Binding-site contacts:
Ligand atom CAI contacts residue VAL174 of chain 1.G at 3.7 Å (hydrophobic).
Ligand atom CAO contacts residue ALA191 of chain 1.G at 3.2 Å (hydrophobic).
Ligand atom CAX contacts residue GLU220 of chain 1.G at 3.4 Å.
Ligand atom OAD contacts residue GLU88 of chain 1.H at 2.8 Å (salt-bridge).
Ligand atom OAM contacts residue ARG131 of chain 1.H at 3.2 Å (salt-bridge).
Ligand atom CBA contacts residue GLU220 of chain 1.G at 3.5 Å.
Ligand atom OBB contacts residue LEU189 of chain 1.G at 3.6 Å.
Ligand atom CAF contacts residue ILE177 of chain 1.G at 3.6 Å (hydrophobic).
Ligand atom CAL contacts residue ARG131 of chain 1.H at 3.6 Å.
Ligand atom CAY contacts residue TYR258 of chain 1.G at 3.2 Å (hydrophobic).
Ligand atom OAC contacts residue THR117 of chain 1.H at 3.2 Å (h-bond).
Ligand atom CAX contacts residue TYR258 of chain 1.G at 3.3 Å (hydrophobic).
Ligand atom OAD contacts residue ADP1 of chain 1.DA at 3.1 Å (h-bond).
Ligand atom OAC contacts residue GLY118 of chain 1.H at 3.2 Å (h-bond).
Ligand atom CAW contacts residue TYR258 of chain 1.G at 3.6 Å (hydrophobic).
Ligand atom OAM contacts residue SER120 of chain 1.H at 2.8 Å.
Ligand atom OAR contacts residue GLY134 of chain 1.H at 3.4 Å.
Ligand atom CAL contacts residue THR119 of chain 1.H at 3.6 Å.
Ligand atom OAA contacts residue ADP1 of chain 1.DA at 2.5 Å (h-bond).
Ligand atom OAZ contacts residue TYR258 of chain 1.G at 3.2 Å.
Ligand atom CAQ contacts residue THR190 of chain 1.G at 3.7 Å.
Ligand atom OAE contacts residue GLU88 of chain 1.H at 2.9 Å (salt-bridge).
Ligand atom CAP contacts residue THR190 of chain 1.G at 3.3 Å.
Ligand atom PAB contacts residue ADP1 of chain 1.DA at 3.3 Å.
Ligand atom OAK contacts residue ALA191 of chain 1.G at 3.5 Å (h-bond).
Ligand atom CAT contacts residue GLY134 of chain 1.H at 3.6 Å.
Ligand atom CAW contacts residue THR224 of chain 1.G at 3.5 Å.
Ligand atom OBB contacts residue THR190 of chain 1.G at 3.1 Å (h-bond).
Ligand atom OAM contacts residue THR119 of chain 1.H at 3.5 Å (h-bond).
Ligand atom NAS contacts residue THR190 of chain 1.G at 3.0 Å (h-bond).
Ligand atom PAB contacts residue GLU88 of chain 1.H at 3.5 Å.
Ligand atom CAY contacts residue GLU220 of chain 1.G at 3.6 Å.
Ligand atom NAN contacts residue ARG131 of chain 1.H at 3.3 Å (salt-bridge).
Ligand atom OAD contacts residue MG1 of chain 1.FA at 2.2 Å.
Ligand atom OAR contacts residue ARG131 of chain 1.H at 2.8 Å (salt-bridge).
Ligand atom NAN contacts residue THR119 of chain 1.H at 3.2 Å (h-bond).
Ligand atom OAK contacts residue GLY118 of chain 1.H at 3.2 Å.
Ligand atom OAA contacts residue GLY27 of chain 1.H at 3.3 Å (h-bond).
Ligand atom OAC contacts residue ADP1 of chain 1.DA at 3.5 Å (h-bond).
Ligand atom PAB contacts residue MG1 of chain 1.FA at 3.6 Å.

Sequence of chain 1.G:
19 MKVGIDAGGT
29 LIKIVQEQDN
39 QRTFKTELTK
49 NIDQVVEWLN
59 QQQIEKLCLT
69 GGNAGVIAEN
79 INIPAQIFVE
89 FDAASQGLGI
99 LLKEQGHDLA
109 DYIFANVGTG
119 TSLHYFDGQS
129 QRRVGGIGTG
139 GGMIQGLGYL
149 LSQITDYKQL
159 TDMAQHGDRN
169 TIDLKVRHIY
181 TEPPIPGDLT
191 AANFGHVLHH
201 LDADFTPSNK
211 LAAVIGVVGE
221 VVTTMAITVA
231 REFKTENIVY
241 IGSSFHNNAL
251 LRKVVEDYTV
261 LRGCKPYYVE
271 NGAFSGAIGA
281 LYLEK

The small molecule below binds the protein below.
Small molecule (SMILES): CC(C)(COP(=O)(O)O)[C@@H](O)C(=O)NCCC(=O)NCCc1ccc2c(c1)OCO2

Sequence of chain 1.H:
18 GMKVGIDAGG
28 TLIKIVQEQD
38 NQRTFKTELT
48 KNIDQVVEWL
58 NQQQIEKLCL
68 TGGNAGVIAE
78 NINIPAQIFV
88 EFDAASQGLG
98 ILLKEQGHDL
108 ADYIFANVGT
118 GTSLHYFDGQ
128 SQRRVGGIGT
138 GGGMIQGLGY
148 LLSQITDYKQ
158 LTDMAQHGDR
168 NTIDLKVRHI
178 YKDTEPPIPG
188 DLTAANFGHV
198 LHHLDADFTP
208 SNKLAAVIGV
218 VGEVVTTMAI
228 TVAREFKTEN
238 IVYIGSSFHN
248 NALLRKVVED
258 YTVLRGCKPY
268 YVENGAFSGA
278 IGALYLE